Sequence of chain 1.A:
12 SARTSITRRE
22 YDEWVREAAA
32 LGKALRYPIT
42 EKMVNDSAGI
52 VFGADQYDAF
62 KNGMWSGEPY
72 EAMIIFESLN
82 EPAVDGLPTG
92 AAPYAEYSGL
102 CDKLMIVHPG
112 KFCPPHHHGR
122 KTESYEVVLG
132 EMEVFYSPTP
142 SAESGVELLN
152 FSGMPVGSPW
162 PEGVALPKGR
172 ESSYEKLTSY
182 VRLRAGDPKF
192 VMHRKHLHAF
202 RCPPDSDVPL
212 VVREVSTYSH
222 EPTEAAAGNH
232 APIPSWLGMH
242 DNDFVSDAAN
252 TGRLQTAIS

A small-molecule ligand and the protein it binds are described below.
Small molecule (SMILES): O[C@@H]1[C@H](O)[C@@H](O)OC[C@@H]1O

Binding-site contacts:
Ligand atom O2 contacts residue GLU124 of chain 1.A at 3.5 Å (salt-bridge).
Ligand atom C1 contacts residue GLU124 of chain 1.A at 3.0 Å.
Ligand atom O5 contacts residue HIS119 of chain 1.A at 3.3 Å (h-bond).
Ligand atom C2 contacts residue GLU124 of chain 1.A at 3.9 Å.
Ligand atom C2 contacts residue LYS104 of chain 1.A at 4.1 Å.
Ligand atom C4 contacts residue LYS122 of chain 1.A at 3.7 Å.
Ligand atom C5 contacts residue HIS117 of chain 1.A at 3.5 Å.
Ligand atom O3 contacts residue ARG254 of chain 1.A at 4.1 Å.
Ligand atom O5 contacts residue LYS122 of chain 1.A at 3.9 Å.
Ligand atom O3 contacts residue ILE76 of chain 1.A at 3.7 Å.
Ligand atom C2 contacts residue LYS122 of chain 1.A at 3.7 Å.
Ligand atom O5 contacts residue HIS117 of chain 1.A at 3.2 Å (h-bond).
Ligand atom C1 contacts residue GLU215 of chain 1.A at 3.1 Å.
Ligand atom O3 contacts residue LYS122 of chain 1.A at 3.9 Å.
Ligand atom O5 contacts residue CO1 of chain 1.B at 2.5 Å.
Ligand atom C5 contacts residue CO1 of chain 1.B at 3.6 Å.
Ligand atom O3 contacts residue LYS104 of chain 1.A at 4.0 Å.
Ligand atom O1 contacts residue PHE201 of chain 1.A at 4.1 Å.
Ligand atom O3 contacts residue GLU222 of chain 1.A at 4.1 Å.
Ligand atom O4 contacts residue LYS122 of chain 1.A at 2.6 Å (salt-bridge).
Ligand atom O4 contacts residue HIS119 of chain 1.A at 3.9 Å.
Ligand atom O1 contacts residue CYS114 of chain 1.A at 3.8 Å.
Ligand atom O4 contacts residue ASN243 of chain 1.A at 3.2 Å (h-bond).
Ligand atom C5 contacts residue HIS119 of chain 1.A at 3.9 Å.
Ligand atom C3 contacts residue LYS122 of chain 1.A at 3.9 Å.
Ligand atom O4 contacts residue SER220 of chain 1.A at 3.9 Å.
Ligand atom O1 contacts residue CO1 of chain 1.B at 3.9 Å.
Ligand atom C4 contacts residue ARG254 of chain 1.A at 3.9 Å.
Ligand atom O5 contacts residue GLU124 of chain 1.A at 2.9 Å (salt-bridge).
Ligand atom C4 contacts residue GLU222 of chain 1.A at 3.9 Å.
Ligand atom O4 contacts residue GLU222 of chain 1.A at 3.3 Å (salt-bridge).
Ligand atom C2 contacts residue GLU215 of chain 1.A at 3.0 Å.
Ligand atom O1 contacts residue GLU215 of chain 1.A at 3.5 Å (salt-bridge).
Ligand atom C1 contacts residue CO1 of chain 1.B at 3.2 Å.
Ligand atom C3 contacts residue ILE76 of chain 1.A at 3.6 Å (hydrophobic).
Ligand atom O2 contacts residue LYS122 of chain 1.A at 2.5 Å (salt-bridge).
Ligand atom O2 contacts residue LYS104 of chain 1.A at 3.9 Å.
Ligand atom C2 contacts residue MET106 of chain 1.A at 4.1 Å (hydrophobic).
Ligand atom O2 contacts residue GLU215 of chain 1.A at 2.5 Å (salt-bridge).
Ligand atom O1 contacts residue MET106 of chain 1.A at 3.4 Å (h-bond).